Binding-site contacts:
Ligand atom O2G contacts residue ASP739 of chain 1.D at 4.0 Å.
Ligand atom PG contacts residue ARG1029 of chain 1.D at 3.7 Å.
Ligand atom O2A contacts residue MG1 of chain 1.K at 3.3 Å.
Ligand atom O3B contacts residue MG1 of chain 1.K at 3.1 Å.
Ligand atom O2' contacts residue ASN737 of chain 1.D at 3.3 Å (h-bond).
Ligand atom C2 contacts residue PRO706 of chain 1.D at 3.8 Å (hydrophobic).
Ligand atom O2G contacts residue ARG1029 of chain 1.D at 3.3 Å (salt-bridge).
Ligand atom C1' contacts residue ARG704 of chain 1.D at 3.4 Å.
Ligand atom N4 contacts residue A3 of chain 1.I at 2.8 Å (h-bond).
Ligand atom O5' contacts residue MG1 of chain 1.J at 4.2 Å.
Ligand atom O2G contacts residue MG1 of chain 1.K at 2.0 Å.
Ligand atom O2' contacts residue ARG704 of chain 1.D at 2.8 Å (salt-bridge).
Ligand atom C4 contacts residue A3 of chain 1.I at 3.0 Å.
Ligand atom C2 contacts residue A3 of chain 1.I at 3.2 Å.
Ligand atom O2 contacts residue PRO706 of chain 1.D at 2.7 Å.
Ligand atom O2B contacts residue MG1 of chain 1.K at 2.3 Å.
Ligand atom O3G contacts residue ARG879 of chain 1.C at 2.9 Å (salt-bridge).
Ligand atom O2 contacts residue A3 of chain 1.I at 3.5 Å.
Ligand atom C4' contacts residue ARG704 of chain 1.D at 3.9 Å.
Ligand atom C5 contacts residue A3 of chain 1.I at 3.2 Å.
Ligand atom PB contacts residue MG1 of chain 1.K at 3.3 Å.
Ligand atom C4' contacts residue ASN737 of chain 1.D at 3.8 Å.
Ligand atom PG contacts residue ARG879 of chain 1.C at 3.4 Å.
Ligand atom C2' contacts residue ASN737 of chain 1.D at 4.1 Å.
Ligand atom O3G contacts residue ARG1029 of chain 1.D at 3.4 Å (salt-bridge).
Ligand atom O2G contacts residue ARG879 of chain 1.C at 2.8 Å (salt-bridge).
Ligand atom O4' contacts residue ARG704 of chain 1.D at 3.1 Å (salt-bridge).
Ligand atom C6 contacts residue A3 of chain 1.I at 3.6 Å.
Ligand atom O1G contacts residue ARG1029 of chain 1.D at 3.5 Å (salt-bridge).
Ligand atom C1' contacts residue A3 of chain 1.I at 3.9 Å.
Ligand atom C2' contacts residue ARG704 of chain 1.D at 4.0 Å.
Ligand atom C3' contacts residue ASN737 of chain 1.D at 3.8 Å.
Ligand atom O4' contacts residue A3 of chain 1.I at 3.4 Å.
Ligand atom N1 contacts residue A3 of chain 1.I at 3.5 Å.
Ligand atom O1B contacts residue ASN737 of chain 1.D at 4.1 Å.
Ligand atom O3G contacts residue MG1 of chain 1.K at 3.7 Å.
Ligand atom PG contacts residue MG1 of chain 1.K at 3.1 Å.
Ligand atom O2B contacts residue ASP739 of chain 1.D at 2.9 Å (salt-bridge).
Ligand atom N3 contacts residue A3 of chain 1.I at 2.9 Å (h-bond).
Ligand atom O2' contacts residue PRO706 of chain 1.D at 3.9 Å.

This protein binds this small molecule.
Small molecule (SMILES): Nc1ccn([C@@H]2O[C@H](CO[P](=O)(O)O[P](=O)(O)OP(=O)(O)O)C[C@H]2O)c(=O)n1

Sequence of chain 1.C:
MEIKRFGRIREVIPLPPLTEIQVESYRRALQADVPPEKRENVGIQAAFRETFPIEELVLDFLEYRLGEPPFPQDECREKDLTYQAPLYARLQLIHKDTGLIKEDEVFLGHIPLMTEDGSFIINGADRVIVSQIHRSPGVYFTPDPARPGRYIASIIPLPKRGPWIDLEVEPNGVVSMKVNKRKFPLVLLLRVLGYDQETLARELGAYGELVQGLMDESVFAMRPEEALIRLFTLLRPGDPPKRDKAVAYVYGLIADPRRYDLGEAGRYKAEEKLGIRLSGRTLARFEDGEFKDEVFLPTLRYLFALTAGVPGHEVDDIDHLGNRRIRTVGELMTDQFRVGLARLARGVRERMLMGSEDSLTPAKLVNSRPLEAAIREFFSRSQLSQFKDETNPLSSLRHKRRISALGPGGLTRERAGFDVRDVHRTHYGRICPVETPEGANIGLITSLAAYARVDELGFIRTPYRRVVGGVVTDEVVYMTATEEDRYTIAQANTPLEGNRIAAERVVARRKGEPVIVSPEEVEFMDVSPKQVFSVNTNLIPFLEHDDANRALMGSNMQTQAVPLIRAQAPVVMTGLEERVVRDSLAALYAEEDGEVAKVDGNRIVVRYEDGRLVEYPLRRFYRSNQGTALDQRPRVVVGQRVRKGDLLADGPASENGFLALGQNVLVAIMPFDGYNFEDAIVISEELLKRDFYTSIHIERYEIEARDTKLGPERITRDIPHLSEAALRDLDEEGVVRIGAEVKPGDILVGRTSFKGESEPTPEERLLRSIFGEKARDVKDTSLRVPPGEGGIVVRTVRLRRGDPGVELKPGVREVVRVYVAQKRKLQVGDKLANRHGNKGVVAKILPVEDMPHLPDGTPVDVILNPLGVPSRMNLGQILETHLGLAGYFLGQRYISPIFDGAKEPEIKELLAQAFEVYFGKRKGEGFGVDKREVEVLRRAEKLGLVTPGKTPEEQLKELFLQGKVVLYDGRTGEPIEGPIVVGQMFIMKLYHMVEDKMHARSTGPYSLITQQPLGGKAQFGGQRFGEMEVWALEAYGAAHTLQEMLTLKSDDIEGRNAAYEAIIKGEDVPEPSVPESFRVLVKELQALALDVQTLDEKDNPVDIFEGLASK

Sequence of chain 1.D:
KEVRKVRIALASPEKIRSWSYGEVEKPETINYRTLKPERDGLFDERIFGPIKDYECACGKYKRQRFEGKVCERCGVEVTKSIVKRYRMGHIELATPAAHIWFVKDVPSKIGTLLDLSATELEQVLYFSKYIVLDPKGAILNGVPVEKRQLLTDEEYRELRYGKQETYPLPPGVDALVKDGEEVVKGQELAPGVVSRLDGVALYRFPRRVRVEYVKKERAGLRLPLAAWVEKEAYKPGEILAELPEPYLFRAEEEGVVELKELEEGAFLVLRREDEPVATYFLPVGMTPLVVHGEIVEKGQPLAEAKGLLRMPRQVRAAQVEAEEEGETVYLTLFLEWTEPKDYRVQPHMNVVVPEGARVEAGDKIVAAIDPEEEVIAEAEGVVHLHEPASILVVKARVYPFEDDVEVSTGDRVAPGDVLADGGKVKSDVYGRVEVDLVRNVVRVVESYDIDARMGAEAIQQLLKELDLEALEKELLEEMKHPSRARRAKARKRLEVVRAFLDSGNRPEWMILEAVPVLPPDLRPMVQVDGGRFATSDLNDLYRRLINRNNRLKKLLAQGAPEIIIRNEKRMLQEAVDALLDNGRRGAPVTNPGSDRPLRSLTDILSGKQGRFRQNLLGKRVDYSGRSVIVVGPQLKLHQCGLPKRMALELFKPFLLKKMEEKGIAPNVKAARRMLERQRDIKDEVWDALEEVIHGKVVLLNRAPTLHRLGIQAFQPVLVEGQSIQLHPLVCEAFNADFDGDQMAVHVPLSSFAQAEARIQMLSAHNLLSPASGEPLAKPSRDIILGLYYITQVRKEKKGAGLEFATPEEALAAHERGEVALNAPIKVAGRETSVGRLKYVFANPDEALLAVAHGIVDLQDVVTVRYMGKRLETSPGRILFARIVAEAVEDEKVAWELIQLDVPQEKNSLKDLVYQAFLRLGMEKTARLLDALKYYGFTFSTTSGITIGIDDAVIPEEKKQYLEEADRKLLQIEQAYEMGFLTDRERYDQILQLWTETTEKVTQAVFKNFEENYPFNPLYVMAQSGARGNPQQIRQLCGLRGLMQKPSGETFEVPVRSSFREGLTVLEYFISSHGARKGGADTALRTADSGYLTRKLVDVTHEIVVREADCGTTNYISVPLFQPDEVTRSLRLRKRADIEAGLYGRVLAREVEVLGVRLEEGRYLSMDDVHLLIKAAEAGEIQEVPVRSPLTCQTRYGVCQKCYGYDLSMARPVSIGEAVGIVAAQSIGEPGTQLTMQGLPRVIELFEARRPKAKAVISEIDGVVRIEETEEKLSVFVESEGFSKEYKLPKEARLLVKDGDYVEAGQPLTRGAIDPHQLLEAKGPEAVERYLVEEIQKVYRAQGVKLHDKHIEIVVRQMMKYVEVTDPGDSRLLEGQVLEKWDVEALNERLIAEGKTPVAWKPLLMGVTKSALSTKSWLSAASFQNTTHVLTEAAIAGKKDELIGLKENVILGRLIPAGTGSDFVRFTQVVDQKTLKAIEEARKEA